The protein below binds the small molecule below.
Small molecule (SMILES): CC(=O)N[C@@H]1[C@@H](O)[C@H](O)[C@@H](CO)O[C@H]1O

Binding-site contacts:
Ligand atom O7 contacts residue PHE186 of chain 1.B at 3.0 Å.
Ligand atom N2 contacts residue ASN294 of chain 1.B at 3.5 Å (h-bond).
Ligand atom C6 contacts residue THR105 of chain 1.B at 3.3 Å.
Ligand atom C5 contacts residue TRP292 of chain 1.B at 4.4 Å (hydrophobic).
Ligand atom O5 contacts residue THR105 of chain 1.B at 3.9 Å.
Ligand atom C5 contacts residue ASN294 of chain 1.B at 3.7 Å.
Ligand atom C3 contacts residue ASN294 of chain 1.B at 3.5 Å.
Ligand atom C8 contacts residue TRP292 of chain 1.B at 3.7 Å (hydrophobic).
Ligand atom C1 contacts residue TRP292 of chain 1.B at 4.2 Å (hydrophobic).
Ligand atom O5 contacts residue ASN294 of chain 1.B at 2.5 Å (h-bond).
Ligand atom N2 contacts residue PHE186 of chain 1.B at 4.4 Å.
Ligand atom C4 contacts residue ASN294 of chain 1.B at 4.2 Å.
Ligand atom C8 contacts residue PHE186 of chain 1.B at 4.3 Å (hydrophobic).
Ligand atom C2 contacts residue ASN294 of chain 1.B at 2.5 Å.
Ligand atom O6 contacts residue THR105 of chain 1.B at 3.9 Å.
Ligand atom C7 contacts residue PRO194 of chain 1.B at 4.3 Å (hydrophobic).
Ligand atom C2 contacts residue PHE186 of chain 1.B at 4.1 Å (hydrophobic).
Ligand atom C7 contacts residue ASN294 of chain 1.B at 4.3 Å.
Ligand atom C7 contacts residue TRP292 of chain 1.B at 4.2 Å (hydrophobic).
Ligand atom C7 contacts residue PHE186 of chain 1.B at 3.7 Å (hydrophobic).
Ligand atom O7 contacts residue ASN294 of chain 1.B at 4.2 Å.
Ligand atom C5 contacts residue THR105 of chain 1.B at 4.2 Å.
Ligand atom C8 contacts residue PRO194 of chain 1.B at 3.2 Å (hydrophobic).
Ligand atom C1 contacts residue ASN294 of chain 1.B at 1.4 Å.
Ligand atom N2 contacts residue TRP292 of chain 1.B at 3.8 Å.
Ligand atom C1 contacts residue PHE186 of chain 1.B at 3.9 Å (hydrophobic).
Ligand atom O3 contacts residue ASN294 of chain 1.B at 3.4 Å (h-bond).

Sequence of chain 1.B:
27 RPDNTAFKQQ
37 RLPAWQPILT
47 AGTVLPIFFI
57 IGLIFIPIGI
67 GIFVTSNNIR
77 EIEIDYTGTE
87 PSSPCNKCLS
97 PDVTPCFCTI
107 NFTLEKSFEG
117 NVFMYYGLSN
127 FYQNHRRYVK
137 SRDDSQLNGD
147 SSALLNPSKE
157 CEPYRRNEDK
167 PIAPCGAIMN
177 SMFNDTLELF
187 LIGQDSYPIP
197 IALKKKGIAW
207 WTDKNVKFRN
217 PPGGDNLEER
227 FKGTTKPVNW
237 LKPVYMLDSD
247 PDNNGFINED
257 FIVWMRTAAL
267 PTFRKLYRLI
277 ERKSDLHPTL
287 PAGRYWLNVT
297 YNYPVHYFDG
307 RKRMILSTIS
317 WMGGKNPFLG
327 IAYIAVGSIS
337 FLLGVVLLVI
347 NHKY